Sequence of chain 1.V:
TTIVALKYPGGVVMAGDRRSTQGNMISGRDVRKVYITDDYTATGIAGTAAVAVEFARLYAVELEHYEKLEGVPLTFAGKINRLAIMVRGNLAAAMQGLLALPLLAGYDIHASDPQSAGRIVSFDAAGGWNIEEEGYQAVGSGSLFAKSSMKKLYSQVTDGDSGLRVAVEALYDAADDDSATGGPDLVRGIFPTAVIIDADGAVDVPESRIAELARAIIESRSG

This protein binds this small molecule.
Small molecule (SMILES): COC[C@H](NC(=O)[C@H](CC(=O)N1CCCCC1)NC(=O)CCc1ccccc1)C(=O)NCc1cccc2ccccc12

Binding-site contacts:
Ligand atom C17 contacts residue VAL31 of chain 1.V at 3.5 Å (hydrophobic).
Ligand atom O31 contacts residue SER27 of chain 1.V at 3.0 Å (h-bond).
Ligand atom C28 contacts residue ASN130 of chain 1.W at 3.5 Å.
Ligand atom C02 contacts residue THR21 of chain 1.V at 3.7 Å.
Ligand atom C10 contacts residue ALA52 of chain 1.V at 3.6 Å (hydrophobic).
Ligand atom O31 contacts residue GLN22 of chain 1.V at 3.0 Å (h-bond).
Ligand atom O18 contacts residue SER20 of chain 1.V at 3.4 Å.
Ligand atom C15 contacts residue VAL31 of chain 1.V at 3.6 Å (hydrophobic).
Ligand atom C05 contacts residue GLY47 of chain 1.V at 3.5 Å.
Ligand atom C24 contacts residue SER27 of chain 1.V at 3.4 Å.
Ligand atom C12 contacts residue VAL31 of chain 1.V at 3.6 Å (hydrophobic).
Ligand atom O01 contacts residue ALA49 of chain 1.V at 3.0 Å (h-bond).
Ligand atom C23 contacts residue SER20 of chain 1.V at 3.6 Å.
Ligand atom N03 contacts residue THR21 of chain 1.V at 2.7 Å (h-bond).
Ligand atom C15 contacts residue SER20 of chain 1.V at 3.5 Å.
Ligand atom C15 contacts residue ALA49 of chain 1.V at 3.5 Å (hydrophobic).
Ligand atom C04 contacts residue THR21 of chain 1.V at 3.6 Å.
Ligand atom C10 contacts residue LYS33 of chain 1.V at 3.7 Å.
Ligand atom C19 contacts residue THR21 of chain 1.V at 3.4 Å.
Ligand atom C10 contacts residue ILE45 of chain 1.V at 3.3 Å (hydrophobic).
Ligand atom O42 contacts residue GLN22 of chain 1.V at 3.6 Å.
Ligand atom C14 contacts residue SER20 of chain 1.V at 3.7 Å.
Ligand atom C28 contacts residue SER122 of chain 1.W at 3.0 Å.
Ligand atom C39 contacts residue MET95 of chain 1.W at 3.4 Å (hydrophobic).
Ligand atom C29 contacts residue GLY128 of chain 1.W at 3.5 Å.
Ligand atom C07 contacts residue GLY47 of chain 1.V at 3.6 Å.
Ligand atom C04 contacts residue GLY47 of chain 1.V at 3.6 Å.
Ligand atom N32 contacts residue ASP124 of chain 1.W at 2.9 Å (salt-bridge).
Ligand atom C22 contacts residue ASP124 of chain 1.W at 3.7 Å.
Ligand atom C23 contacts residue ASP124 of chain 1.W at 3.5 Å.
Ligand atom O18 contacts residue THR21 of chain 1.V at 3.3 Å (h-bond).
Ligand atom N06 contacts residue GLY47 of chain 1.V at 2.6 Å (h-bond).
Ligand atom C24 contacts residue SER20 of chain 1.V at 3.6 Å.
Ligand atom C27 contacts residue SER122 of chain 1.W at 3.4 Å.
Ligand atom C16 contacts residue ALA49 of chain 1.V at 3.5 Å (hydrophobic).
Ligand atom C07 contacts residue THR1 of chain 1.V at 3.0 Å.
Ligand atom C22 contacts residue THR21 of chain 1.V at 3.7 Å.
Ligand atom C16 contacts residue VAL31 of chain 1.V at 3.5 Å (hydrophobic).
Ligand atom C29 contacts residue TRP129 of chain 1.W at 3.5 Å (hydrophobic).
Ligand atom C09 contacts residue ILE45 of chain 1.V at 3.3 Å (hydrophobic).

Sequence of chain 1.W:
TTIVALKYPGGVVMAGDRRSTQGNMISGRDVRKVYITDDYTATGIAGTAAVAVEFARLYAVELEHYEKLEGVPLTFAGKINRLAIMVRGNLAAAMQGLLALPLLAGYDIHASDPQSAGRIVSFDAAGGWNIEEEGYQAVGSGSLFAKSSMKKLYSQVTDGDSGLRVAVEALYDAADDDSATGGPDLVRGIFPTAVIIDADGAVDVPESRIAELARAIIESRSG